Binding-site contacts:
Ligand atom C4 contacts residue ASN107 of chain 1.L at 4.2 Å.
Ligand atom C1 contacts residue GLU110 of chain 1.L at 3.5 Å.
Ligand atom C6 contacts residue GLU110 of chain 1.L at 3.3 Å.
Ligand atom C8 contacts residue SER109 of chain 1.L at 4.1 Å.
Ligand atom C3 contacts residue ASN107 of chain 1.L at 3.7 Å.
Ligand atom O5 contacts residue ASN107 of chain 1.L at 2.4 Å (h-bond).
Ligand atom O6 contacts residue GLU110 of chain 1.L at 4.5 Å.
Ligand atom C5 contacts residue ASN107 of chain 1.L at 3.7 Å.
Ligand atom C7 contacts residue ASN107 of chain 1.L at 3.2 Å.
Ligand atom C2 contacts residue ASN107 of chain 1.L at 2.4 Å.
Ligand atom C4 contacts residue GLU110 of chain 1.L at 4.4 Å.
Ligand atom O7 contacts residue ASN107 of chain 1.L at 3.2 Å (h-bond).
Ligand atom C8 contacts residue ASN107 of chain 1.L at 4.0 Å.
Ligand atom C1 contacts residue ASN107 of chain 1.L at 1.4 Å.
Ligand atom N2 contacts residue ASN107 of chain 1.L at 2.8 Å (h-bond).
Ligand atom C5 contacts residue GLU110 of chain 1.L at 2.9 Å.
Ligand atom O5 contacts residue GLU110 of chain 1.L at 2.9 Å (salt-bridge).

A protein and the small-molecule ligand that binds it are described below.
Small molecule (SMILES): CC(=O)N[C@@H]1[C@@H](O)[C@H](O)[C@@H](CO)O[C@H]1O

Sequence of chain 1.L:
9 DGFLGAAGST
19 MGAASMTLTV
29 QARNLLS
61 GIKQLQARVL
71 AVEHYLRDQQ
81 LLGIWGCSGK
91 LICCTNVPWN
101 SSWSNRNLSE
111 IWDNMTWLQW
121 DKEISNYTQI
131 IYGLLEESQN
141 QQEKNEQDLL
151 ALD